Binding-site contacts:
Ligand atom C6 contacts residue SER240 of chain 1.A at 3.3 Å.
Ligand atom C7 contacts residue ASN199 of chain 1.A at 4.1 Å.
Ligand atom O5 contacts residue TRP64 of chain 1.A at 3.7 Å.
Ligand atom C8 contacts residue NAG1 of chain 1.H at 3.3 Å.
Ligand atom N2 contacts residue ASN199 of chain 1.A at 3.1 Å (h-bond).
Ligand atom O6 contacts residue SER240 of chain 1.A at 4.1 Å.
Ligand atom C2 contacts residue ASN199 of chain 1.A at 3.6 Å.
Ligand atom C6 contacts residue SER239 of chain 1.A at 4.4 Å.
Ligand atom N2 contacts residue NAG1 of chain 1.H at 4.2 Å.
Ligand atom C6 contacts residue TRP64 of chain 1.A at 4.2 Å (hydrophobic).
Ligand atom C7 contacts residue THR243 of chain 1.A at 4.1 Å.
Ligand atom O6 contacts residue NAG2 of chain 1.H at 4.1 Å.
Ligand atom O5 contacts residue THR201 of chain 1.A at 4.0 Å.
Ligand atom C1 contacts residue ASN199 of chain 1.A at 3.3 Å.
Ligand atom O7 contacts residue NAG1 of chain 1.H at 4.4 Å.
Ligand atom C2 contacts residue THR201 of chain 1.A at 4.4 Å.
Ligand atom O3 contacts residue NAG1 of chain 1.H at 3.8 Å.
Ligand atom C6 contacts residue NAG2 of chain 1.H at 3.8 Å.
Ligand atom C1 contacts residue THR201 of chain 1.A at 4.3 Å.
Ligand atom C1 contacts residue TRP64 of chain 1.A at 4.5 Å (hydrophobic).
Ligand atom C8 contacts residue ASN241 of chain 1.A at 3.1 Å.
Ligand atom C8 contacts residue THR243 of chain 1.A at 3.3 Å.
Ligand atom O7 contacts residue THR243 of chain 1.A at 4.1 Å.
Ligand atom C7 contacts residue NAG1 of chain 1.H at 4.1 Å.
Ligand atom C8 contacts residue PHE242 of chain 1.A at 4.3 Å (hydrophobic).
Ligand atom C8 contacts residue ASN199 of chain 1.A at 4.3 Å.

Sequence of chain 1.A:
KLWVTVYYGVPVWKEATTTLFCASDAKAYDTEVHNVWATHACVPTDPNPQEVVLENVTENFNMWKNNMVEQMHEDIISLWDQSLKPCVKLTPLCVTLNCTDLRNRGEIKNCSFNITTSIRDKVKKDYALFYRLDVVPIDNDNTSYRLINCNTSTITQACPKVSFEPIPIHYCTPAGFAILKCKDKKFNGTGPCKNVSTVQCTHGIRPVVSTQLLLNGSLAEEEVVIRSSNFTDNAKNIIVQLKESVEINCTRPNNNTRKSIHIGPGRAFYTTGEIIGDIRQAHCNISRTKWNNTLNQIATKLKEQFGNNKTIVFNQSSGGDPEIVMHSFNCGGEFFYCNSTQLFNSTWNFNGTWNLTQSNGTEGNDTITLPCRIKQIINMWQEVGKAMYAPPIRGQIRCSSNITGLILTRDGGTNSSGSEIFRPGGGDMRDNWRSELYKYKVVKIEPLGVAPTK

This protein binds this small molecule.
Small molecule (SMILES): CC(=O)N[C@H]1[C@H](O[C@H]2[C@H](O)[C@@H](NC(C)=O)CO[C@@H]2CO)O[C@H](CO)[C@@H](O[C@@H]2O[C@H](CO)[C@@H](O)[C@H](O[C@H]3O[C@H](CO)[C@@H](O)[C@H](O)[C@@H]3O[C@H]3O[C@H](CO)[C@@H](O)[C@H](O)[C@@H]3O)[C@@H]2O)[C@@H]1O